The protein below binds the small molecule below.
Small molecule (SMILES): NS(=O)(=O)c1cc2c(cc1C(F)(F)F)NCNS2(=O)=O

Sequence of chain 1.B:
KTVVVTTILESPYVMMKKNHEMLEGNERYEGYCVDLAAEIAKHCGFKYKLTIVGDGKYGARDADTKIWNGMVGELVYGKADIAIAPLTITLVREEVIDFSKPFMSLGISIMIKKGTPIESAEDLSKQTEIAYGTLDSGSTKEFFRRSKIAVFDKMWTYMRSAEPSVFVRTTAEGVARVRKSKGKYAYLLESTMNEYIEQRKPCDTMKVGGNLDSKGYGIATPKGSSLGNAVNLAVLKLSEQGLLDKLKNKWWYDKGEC

Binding-site contacts:
Ligand atom F12 contacts residue SER214 of chain 1.B at 3.9 Å.
Ligand atom F13 contacts residue SER214 of chain 1.B at 3.2 Å.
Ligand atom C06 contacts residue GLY216 of chain 1.B at 3.8 Å.
Ligand atom C10 contacts residue PRO102 of chain 1.A at 3.8 Å (hydrophobic).
Ligand atom C09 contacts residue PRO102 of chain 1.A at 3.3 Å (hydrophobic).
Ligand atom N01 contacts residue SER105 of chain 1.B at 2.6 Å (h-bond).
Ligand atom O20 contacts residue PRO102 of chain 1.A at 3.2 Å.
Ligand atom F12 contacts residue PHE103 of chain 1.A at 3.8 Å.
Ligand atom O20 contacts residue ILE89 of chain 1.B at 3.7 Å.
Ligand atom O19 contacts residue GLY216 of chain 1.B at 3.1 Å (h-bond).
Ligand atom C07 contacts residue LYS215 of chain 1.B at 3.9 Å.
Ligand atom C09 contacts residue SER214 of chain 1.B at 3.7 Å.
Ligand atom N01 contacts residue LYS215 of chain 1.B at 3.2 Å (salt-bridge).
Ligand atom F14 contacts residue PHE103 of chain 1.A at 3.7 Å.
Ligand atom O19 contacts residue ILE89 of chain 1.B at 3.3 Å.
Ligand atom O03 contacts residue HFZ1 of chain 1.H at 0.6 Å (h-bond).
Ligand atom C16 contacts residue LEU236 of chain 1.A at 2.9 Å (hydrophobic).
Ligand atom F13 contacts residue SER105 of chain 1.A at 3.9 Å.
Ligand atom N15 contacts residue SER239 of chain 1.A at 3.1 Å (h-bond).
Ligand atom C07 contacts residue PRO102 of chain 1.A at 3.8 Å (hydrophobic).
Ligand atom O04 contacts residue HFZ1 of chain 1.H at 2.5 Å (h-bond).
Ligand atom F14 contacts residue SER105 of chain 1.A at 2.8 Å.
Ligand atom S02 contacts residue HFZ1 of chain 1.H at 1.9 Å (h-bond).
Ligand atom N17 contacts residue LEU236 of chain 1.A at 3.1 Å.
Ligand atom C08 contacts residue PRO102 of chain 1.A at 3.2 Å (hydrophobic).
Ligand atom O19 contacts residue LYS215 of chain 1.B at 4.0 Å.
Ligand atom C10 contacts residue SER214 of chain 1.B at 3.9 Å.
Ligand atom N17 contacts residue ILE89 of chain 1.B at 3.5 Å.
Ligand atom O20 contacts residue PRO102 of chain 1.B at 3.3 Å.
Ligand atom O04 contacts residue MET104 of chain 1.A at 3.7 Å.
Ligand atom C05 contacts residue HFZ1 of chain 1.H at 3.2 Å.
Ligand atom C06 contacts residue LYS215 of chain 1.B at 3.7 Å.
Ligand atom C06 contacts residue HFZ1 of chain 1.H at 3.6 Å.
Ligand atom C09 contacts residue SER239 of chain 1.A at 3.8 Å.
Ligand atom N01 contacts residue HFZ1 of chain 1.H at 3.1 Å (h-bond).
Ligand atom F14 contacts residue MET104 of chain 1.A at 2.9 Å.
Ligand atom O04 contacts residue SER105 of chain 1.A at 2.7 Å.
Ligand atom C08 contacts residue SER239 of chain 1.A at 3.9 Å.
Ligand atom O20 contacts residue LYS101 of chain 1.A at 3.3 Å.
Ligand atom N15 contacts residue PRO102 of chain 1.A at 3.7 Å.

Sequence of chain 1.A:
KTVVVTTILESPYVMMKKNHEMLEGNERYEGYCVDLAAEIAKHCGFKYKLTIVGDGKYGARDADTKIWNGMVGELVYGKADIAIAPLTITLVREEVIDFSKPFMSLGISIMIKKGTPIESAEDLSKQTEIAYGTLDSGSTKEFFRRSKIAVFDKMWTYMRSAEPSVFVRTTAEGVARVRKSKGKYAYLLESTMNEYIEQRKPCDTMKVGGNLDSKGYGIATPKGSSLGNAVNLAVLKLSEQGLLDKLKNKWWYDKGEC